Sequence of chain 1.C:
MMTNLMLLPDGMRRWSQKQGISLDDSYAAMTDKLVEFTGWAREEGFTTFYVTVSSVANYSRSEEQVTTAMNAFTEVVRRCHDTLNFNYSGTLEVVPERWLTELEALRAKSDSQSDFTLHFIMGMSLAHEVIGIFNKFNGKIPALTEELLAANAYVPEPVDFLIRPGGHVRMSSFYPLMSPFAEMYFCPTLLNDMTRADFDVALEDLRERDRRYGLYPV

Binding-site contacts:
Ligand atom C1 contacts residue PRO23 of chain 1.D at 3.6 Å (hydrophobic).
Ligand atom O1 contacts residue ARG178 of chain 1.D at 3.6 Å.
Ligand atom O3A contacts residue ARG178 of chain 1.D at 3.5 Å (salt-bridge).
Ligand atom O3B contacts residue ARG178 of chain 1.D at 3.6 Å (salt-bridge).
Ligand atom C5 contacts residue LEU22 of chain 1.D at 3.7 Å (hydrophobic).
Ligand atom C5 contacts residue PRO23 of chain 1.D at 3.2 Å (hydrophobic).
Ligand atom C4 contacts residue GST1 of chain 1.S at 3.4 Å.
Ligand atom O1 contacts residue PHE188 of chain 1.D at 3.6 Å.
Ligand atom PB contacts residue SER186 of chain 1.D at 3.6 Å.
Ligand atom C3 contacts residue PRO23 of chain 1.D at 3.4 Å (hydrophobic).
Ligand atom O1 contacts residue SER186 of chain 1.D at 3.9 Å.
Ligand atom C1 contacts residue ASP24 of chain 1.D at 3.5 Å.
Ligand atom O2B contacts residue TYR227 of chain 1.C at 3.6 Å (h-bond).
Ligand atom O1B contacts residue ARG184 of chain 1.D at 2.8 Å (salt-bridge).
Ligand atom O2B contacts residue ARG226 of chain 1.C at 3.3 Å.
Ligand atom PB contacts residue ARG184 of chain 1.D at 3.3 Å.
Ligand atom O2B contacts residue GLY228 of chain 1.C at 3.0 Å (h-bond).
Ligand atom C2 contacts residue PRO23 of chain 1.D at 3.5 Å (hydrophobic).
Ligand atom O3B contacts residue MG1 of chain 1.R at 4.0 Å.
Ligand atom C4 contacts residue THR66 of chain 1.D at 3.1 Å.
Ligand atom PA contacts residue MG1 of chain 1.R at 3.6 Å.
Ligand atom C5 contacts residue THR66 of chain 1.D at 3.4 Å.
Ligand atom C2 contacts residue GST1 of chain 1.S at 3.4 Å.
Ligand atom C5 contacts residue PHE188 of chain 1.D at 3.5 Å (hydrophobic).
Ligand atom C4 contacts residue SER68 of chain 1.D at 3.7 Å.
Ligand atom O1A contacts residue ASN72 of chain 1.D at 3.0 Å (h-bond).
Ligand atom O2A contacts residue GST1 of chain 1.S at 3.0 Å (h-bond).
Ligand atom O2A contacts residue MG1 of chain 1.R at 2.1 Å.
Ligand atom C4 contacts residue VAL67 of chain 1.D at 3.3 Å (hydrophobic).
Ligand atom O1A contacts residue GLY228 of chain 1.C at 3.4 Å.
Ligand atom C4 contacts residue PHE188 of chain 1.D at 3.3 Å (hydrophobic).
Ligand atom O3B contacts residue ARG184 of chain 1.D at 2.5 Å (salt-bridge).
Ligand atom O3A contacts residue SER186 of chain 1.D at 3.0 Å (h-bond).
Ligand atom O1A contacts residue ARG75 of chain 1.D at 3.6 Å.
Ligand atom C3 contacts residue PHE188 of chain 1.D at 3.3 Å (hydrophobic).
Ligand atom O2A contacts residue ASP24 of chain 1.D at 3.2 Å (salt-bridge).
Ligand atom C2 contacts residue PHE188 of chain 1.D at 3.6 Å (hydrophobic).
Ligand atom O1B contacts residue SER186 of chain 1.D at 2.9 Å (h-bond).
Ligand atom C3 contacts residue GST1 of chain 1.S at 3.9 Å.
Ligand atom O2A contacts residue ARG75 of chain 1.D at 3.6 Å.

The protein below binds the small molecule below.
Small molecule (SMILES): CC(C)=CCO[P](=O)(O)OP(=O)(O)O

Sequence of chain 1.D:
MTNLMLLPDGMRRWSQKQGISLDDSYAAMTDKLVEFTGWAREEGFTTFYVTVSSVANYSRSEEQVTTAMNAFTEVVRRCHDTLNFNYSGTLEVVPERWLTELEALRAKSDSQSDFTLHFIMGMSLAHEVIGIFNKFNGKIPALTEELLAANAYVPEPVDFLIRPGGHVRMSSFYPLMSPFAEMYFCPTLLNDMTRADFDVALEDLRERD